Sequence of chain 1.C:
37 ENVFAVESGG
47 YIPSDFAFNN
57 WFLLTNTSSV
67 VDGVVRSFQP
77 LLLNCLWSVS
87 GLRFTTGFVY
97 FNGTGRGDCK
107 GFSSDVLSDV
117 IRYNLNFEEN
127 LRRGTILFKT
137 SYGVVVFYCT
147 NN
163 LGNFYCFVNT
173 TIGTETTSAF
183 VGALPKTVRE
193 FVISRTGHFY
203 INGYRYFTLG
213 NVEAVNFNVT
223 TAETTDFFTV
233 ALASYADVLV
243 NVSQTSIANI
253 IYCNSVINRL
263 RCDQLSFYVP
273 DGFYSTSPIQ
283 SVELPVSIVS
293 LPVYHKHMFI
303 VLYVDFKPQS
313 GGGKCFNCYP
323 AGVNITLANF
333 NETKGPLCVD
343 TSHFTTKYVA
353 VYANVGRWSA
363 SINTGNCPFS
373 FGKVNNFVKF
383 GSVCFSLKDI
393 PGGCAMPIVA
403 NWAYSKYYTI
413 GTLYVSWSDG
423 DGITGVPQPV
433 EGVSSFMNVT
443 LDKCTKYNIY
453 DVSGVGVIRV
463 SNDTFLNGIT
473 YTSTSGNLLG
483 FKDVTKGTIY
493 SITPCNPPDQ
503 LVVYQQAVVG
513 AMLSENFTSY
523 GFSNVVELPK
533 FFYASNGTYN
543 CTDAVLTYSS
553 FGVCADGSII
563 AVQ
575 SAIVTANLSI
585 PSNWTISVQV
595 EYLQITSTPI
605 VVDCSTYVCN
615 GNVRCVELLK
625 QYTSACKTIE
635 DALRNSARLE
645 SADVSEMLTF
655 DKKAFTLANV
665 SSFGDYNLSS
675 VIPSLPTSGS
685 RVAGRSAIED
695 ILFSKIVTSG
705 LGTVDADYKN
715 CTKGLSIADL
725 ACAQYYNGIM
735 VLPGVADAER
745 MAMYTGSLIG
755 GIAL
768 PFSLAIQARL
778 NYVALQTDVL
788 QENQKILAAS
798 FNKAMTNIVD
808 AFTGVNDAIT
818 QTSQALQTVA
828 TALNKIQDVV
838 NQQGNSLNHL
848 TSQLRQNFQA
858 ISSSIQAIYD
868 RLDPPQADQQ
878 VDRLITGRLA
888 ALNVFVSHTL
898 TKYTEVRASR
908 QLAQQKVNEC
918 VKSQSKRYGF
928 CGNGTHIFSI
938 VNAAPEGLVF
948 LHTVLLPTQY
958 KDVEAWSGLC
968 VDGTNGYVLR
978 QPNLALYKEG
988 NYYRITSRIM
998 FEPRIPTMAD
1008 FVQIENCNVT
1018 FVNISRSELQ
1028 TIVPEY

Binding-site contacts:
Ligand atom O5 contacts residue ASN464 of chain 1.C at 2.3 Å (h-bond).
Ligand atom C1 contacts residue ASN464 of chain 1.C at 1.4 Å.
Ligand atom O6 contacts residue ASN464 of chain 1.C at 3.7 Å.
Ligand atom O6 contacts residue THR466 of chain 1.C at 4.3 Å.
Ligand atom C4 contacts residue ASN464 of chain 1.C at 4.2 Å.
Ligand atom N2 contacts residue ASN464 of chain 1.C at 3.0 Å (h-bond).
Ligand atom C8 contacts residue ASN464 of chain 1.C at 4.4 Å.
Ligand atom C5 contacts residue ASN464 of chain 1.C at 3.7 Å.
Ligand atom O7 contacts residue ASN464 of chain 1.C at 2.9 Å (h-bond).
Ligand atom C7 contacts residue ASN464 of chain 1.C at 3.1 Å.
Ligand atom O7 contacts residue SER720 of chain 1.A at 3.6 Å.
Ligand atom C2 contacts residue ASN464 of chain 1.C at 2.5 Å.
Ligand atom C3 contacts residue ASN464 of chain 1.C at 3.8 Å.

Sequence of chain 1.A:
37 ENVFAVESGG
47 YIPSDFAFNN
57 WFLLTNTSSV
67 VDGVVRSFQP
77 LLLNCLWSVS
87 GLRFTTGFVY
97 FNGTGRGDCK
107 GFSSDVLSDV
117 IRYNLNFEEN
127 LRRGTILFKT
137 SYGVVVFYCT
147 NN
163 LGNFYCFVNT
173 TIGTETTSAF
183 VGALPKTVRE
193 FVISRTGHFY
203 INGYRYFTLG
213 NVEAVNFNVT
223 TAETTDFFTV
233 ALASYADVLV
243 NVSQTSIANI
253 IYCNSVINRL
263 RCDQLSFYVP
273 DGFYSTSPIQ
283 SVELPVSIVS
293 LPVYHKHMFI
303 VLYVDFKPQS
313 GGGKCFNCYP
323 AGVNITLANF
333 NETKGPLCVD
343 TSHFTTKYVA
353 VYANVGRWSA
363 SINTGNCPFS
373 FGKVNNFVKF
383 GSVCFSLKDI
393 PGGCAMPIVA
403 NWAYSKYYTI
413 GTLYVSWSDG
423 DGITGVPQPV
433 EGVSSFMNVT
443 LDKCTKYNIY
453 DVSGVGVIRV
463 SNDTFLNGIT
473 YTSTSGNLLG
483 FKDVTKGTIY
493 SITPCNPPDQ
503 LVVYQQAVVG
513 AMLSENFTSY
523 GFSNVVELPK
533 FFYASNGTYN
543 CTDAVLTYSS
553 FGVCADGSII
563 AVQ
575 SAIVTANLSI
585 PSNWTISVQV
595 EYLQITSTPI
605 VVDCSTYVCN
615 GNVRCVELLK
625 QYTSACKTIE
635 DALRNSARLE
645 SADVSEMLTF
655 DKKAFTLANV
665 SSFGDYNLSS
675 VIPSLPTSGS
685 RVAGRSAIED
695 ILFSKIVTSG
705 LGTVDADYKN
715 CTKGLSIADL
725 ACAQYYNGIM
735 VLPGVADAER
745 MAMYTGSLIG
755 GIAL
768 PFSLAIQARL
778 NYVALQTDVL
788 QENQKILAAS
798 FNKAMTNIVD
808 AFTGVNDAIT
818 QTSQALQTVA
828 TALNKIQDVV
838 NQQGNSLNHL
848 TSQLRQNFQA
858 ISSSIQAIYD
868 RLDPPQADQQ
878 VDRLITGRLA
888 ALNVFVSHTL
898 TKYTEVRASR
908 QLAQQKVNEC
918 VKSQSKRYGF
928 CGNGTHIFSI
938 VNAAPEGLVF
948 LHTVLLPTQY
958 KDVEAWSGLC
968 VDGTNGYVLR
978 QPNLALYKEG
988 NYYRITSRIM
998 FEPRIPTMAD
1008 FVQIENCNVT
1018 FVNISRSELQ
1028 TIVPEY

This small molecule binds to this protein.
Small molecule (SMILES): CC(=O)N[C@@H]1[C@@H](O)[C@H](O)[C@@H](CO)O[C@H]1O